Sequence of chain 1.A:
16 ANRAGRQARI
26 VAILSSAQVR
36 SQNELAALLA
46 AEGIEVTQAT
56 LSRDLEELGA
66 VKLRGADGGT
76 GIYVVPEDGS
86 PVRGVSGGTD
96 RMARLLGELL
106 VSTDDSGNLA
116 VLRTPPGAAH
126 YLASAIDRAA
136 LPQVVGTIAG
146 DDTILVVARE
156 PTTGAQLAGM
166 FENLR

A small-molecule ligand and the protein it binds are described below.
Small molecule (SMILES): NC(=[NH2+])NCCC[C@H](N)C(=O)O

Binding-site contacts:
Ligand atom NH1 contacts residue ASP146 of chain 1.E at 3.1 Å (salt-bridge).
Ligand atom NH1 contacts residue ASP146 of chain 1.A at 4.1 Å.
Ligand atom NH1 contacts residue HIS125 of chain 1.B at 4.2 Å.
Ligand atom CZ contacts residue ASP146 of chain 1.E at 4.4 Å.
Ligand atom CZ contacts residue HIS125 of chain 1.F at 3.8 Å.
Ligand atom NE contacts residue GLY145 of chain 1.A at 3.5 Å (h-bond).
Ligand atom NE contacts residue ASP146 of chain 1.A at 3.6 Å (salt-bridge).
Ligand atom CZ contacts residue HIS125 of chain 1.B at 4.4 Å.
Ligand atom NE contacts residue HIS125 of chain 1.B at 4.5 Å.
Ligand atom NH1 contacts residue HIS125 of chain 1.F at 4.4 Å.
Ligand atom NE contacts residue HIS125 of chain 1.F at 4.2 Å.
Ligand atom NH1 contacts residue GLY145 of chain 1.E at 4.3 Å.
Ligand atom NH2 contacts residue HIS125 of chain 1.F at 3.4 Å (h-bond).
Ligand atom CZ contacts residue ASP146 of chain 1.A at 4.2 Å.

Sequence of chain 1.E:
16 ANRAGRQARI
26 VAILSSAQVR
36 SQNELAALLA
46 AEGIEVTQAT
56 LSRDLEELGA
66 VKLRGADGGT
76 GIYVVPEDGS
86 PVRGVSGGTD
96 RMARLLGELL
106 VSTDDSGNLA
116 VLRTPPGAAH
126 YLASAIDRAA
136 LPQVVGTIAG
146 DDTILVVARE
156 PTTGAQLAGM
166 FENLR

Sequence of chain 1.F:
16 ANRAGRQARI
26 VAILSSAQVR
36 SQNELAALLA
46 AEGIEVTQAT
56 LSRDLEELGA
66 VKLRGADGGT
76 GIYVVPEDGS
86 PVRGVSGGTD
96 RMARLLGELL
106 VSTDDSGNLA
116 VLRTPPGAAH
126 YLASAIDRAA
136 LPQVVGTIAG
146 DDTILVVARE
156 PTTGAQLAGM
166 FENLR

Sequence of chain 1.B:
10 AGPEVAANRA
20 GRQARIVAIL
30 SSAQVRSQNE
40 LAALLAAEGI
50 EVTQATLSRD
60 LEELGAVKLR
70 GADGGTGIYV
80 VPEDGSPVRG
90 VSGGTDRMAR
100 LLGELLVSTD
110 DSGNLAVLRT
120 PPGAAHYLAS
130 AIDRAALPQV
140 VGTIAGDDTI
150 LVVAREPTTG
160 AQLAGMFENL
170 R